Sequence of chain 1.P:
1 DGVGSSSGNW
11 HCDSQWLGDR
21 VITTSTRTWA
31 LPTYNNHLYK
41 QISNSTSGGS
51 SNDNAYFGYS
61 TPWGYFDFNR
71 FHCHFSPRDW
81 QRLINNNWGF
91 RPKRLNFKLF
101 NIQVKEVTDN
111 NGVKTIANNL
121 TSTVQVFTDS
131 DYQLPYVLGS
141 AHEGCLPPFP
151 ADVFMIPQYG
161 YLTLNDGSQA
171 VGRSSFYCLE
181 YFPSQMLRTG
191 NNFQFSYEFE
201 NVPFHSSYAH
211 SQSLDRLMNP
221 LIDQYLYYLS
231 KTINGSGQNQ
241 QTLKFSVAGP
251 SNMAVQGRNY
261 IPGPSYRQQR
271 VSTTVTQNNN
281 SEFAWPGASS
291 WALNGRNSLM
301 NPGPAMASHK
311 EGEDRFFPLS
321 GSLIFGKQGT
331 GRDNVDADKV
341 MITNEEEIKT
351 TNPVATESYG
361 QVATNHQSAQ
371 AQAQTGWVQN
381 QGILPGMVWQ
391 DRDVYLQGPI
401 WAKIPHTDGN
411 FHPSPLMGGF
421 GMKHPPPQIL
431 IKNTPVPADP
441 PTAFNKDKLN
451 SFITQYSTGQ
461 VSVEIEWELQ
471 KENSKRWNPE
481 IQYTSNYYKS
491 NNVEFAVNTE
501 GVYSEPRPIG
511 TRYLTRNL

Binding-site contacts:
Ligand atom O4 contacts residue TRP285 of chain 1.D at 1.4 Å.
Ligand atom C4 contacts residue TRP285 of chain 1.D at 2.8 Å (hydrophobic).
Ligand atom O1 contacts residue TRP285 of chain 1.D at 3.6 Å.
Ligand atom C6 contacts residue ASP53 of chain 1.D at 3.6 Å.
Ligand atom C1 contacts residue ASN252 of chain 1.P at 4.0 Å.
Ligand atom O2 contacts residue ASN252 of chain 1.P at 3.3 Å (h-bond).
Ligand atom O2 contacts residue VAL255 of chain 1.P at 4.4 Å.
Ligand atom C5 contacts residue TRP285 of chain 1.D at 3.4 Å (hydrophobic).
Ligand atom C1 contacts residue TRP285 of chain 1.D at 3.9 Å (hydrophobic).
Ligand atom C3 contacts residue TRP285 of chain 1.D at 3.5 Å (hydrophobic).
Ligand atom O5 contacts residue TRP285 of chain 1.D at 3.2 Å.
Ligand atom C2 contacts residue TRP285 of chain 1.D at 3.4 Å (hydrophobic).
Ligand atom C6 contacts residue TRP285 of chain 1.D at 3.2 Å (hydrophobic).
Ligand atom C1 contacts residue VAL255 of chain 1.P at 4.5 Å (hydrophobic).
Ligand atom O3 contacts residue TRP285 of chain 1.D at 3.2 Å.
Ligand atom O1 contacts residue ASN252 of chain 1.P at 3.2 Å (h-bond).
Ligand atom O2 contacts residue TRP285 of chain 1.D at 4.3 Å.
Ligand atom O6 contacts residue TRP285 of chain 1.D at 3.6 Å (h-bond).
Ligand atom O1 contacts residue ALA254 of chain 1.P at 3.8 Å.
Ligand atom C2 contacts residue ASN252 of chain 1.P at 4.2 Å.
Ligand atom O1 contacts residue VAL255 of chain 1.P at 3.3 Å.
Ligand atom O5 contacts residue ASP53 of chain 1.D at 4.1 Å.

Sequence of chain 1.D:
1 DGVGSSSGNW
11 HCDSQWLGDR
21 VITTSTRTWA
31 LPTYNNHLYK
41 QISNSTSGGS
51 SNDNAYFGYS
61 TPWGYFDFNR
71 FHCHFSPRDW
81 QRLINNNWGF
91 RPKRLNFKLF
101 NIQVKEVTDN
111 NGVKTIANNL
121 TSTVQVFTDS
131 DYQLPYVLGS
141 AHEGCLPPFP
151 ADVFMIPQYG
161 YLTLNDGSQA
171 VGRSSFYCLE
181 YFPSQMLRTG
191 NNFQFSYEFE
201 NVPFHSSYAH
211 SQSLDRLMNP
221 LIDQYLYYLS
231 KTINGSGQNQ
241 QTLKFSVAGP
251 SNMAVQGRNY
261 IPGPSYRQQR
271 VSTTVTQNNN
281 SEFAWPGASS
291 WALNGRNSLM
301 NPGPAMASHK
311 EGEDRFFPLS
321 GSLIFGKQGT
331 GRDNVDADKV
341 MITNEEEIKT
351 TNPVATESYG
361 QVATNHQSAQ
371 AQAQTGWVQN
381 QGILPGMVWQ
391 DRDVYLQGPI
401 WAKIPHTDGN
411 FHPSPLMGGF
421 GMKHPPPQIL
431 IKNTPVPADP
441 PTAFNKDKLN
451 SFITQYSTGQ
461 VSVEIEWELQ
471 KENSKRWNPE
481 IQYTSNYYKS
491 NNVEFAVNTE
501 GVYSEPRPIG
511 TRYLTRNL

A protein and the small-molecule ligand that binds it are described below.
Small molecule (SMILES): OC[C@H]1O[C@@H](O)[C@H](O)[C@@H](O)[C@H]1O